Binding-site contacts:
Ligand atom O1 contacts residue VAL80 of chain 2.A at 4.0 Å.
Ligand atom C1 contacts residue ILE31 of chain 2.A at 3.6 Å (hydrophobic).
Ligand atom C5 contacts residue LEU84 of chain 2.A at 4.3 Å (hydrophobic).
Ligand atom C1 contacts residue LEU98 of chain 2.A at 3.7 Å (hydrophobic).
Ligand atom O1 contacts residue ARG76 of chain 2.A at 2.8 Å (salt-bridge).
Ligand atom C4 contacts residue LEU84 of chain 2.A at 4.1 Å (hydrophobic).
Ligand atom C6 contacts residue ILE31 of chain 2.A at 4.2 Å (hydrophobic).
Ligand atom C3 contacts residue GLY97 of chain 2.A at 4.2 Å.
Ligand atom N contacts residue LEU98 of chain 2.A at 4.2 Å.
Ligand atom C2 contacts residue VAL80 of chain 2.A at 4.3 Å (hydrophobic).
Ligand atom N contacts residue THR35 of chain 2.A at 3.2 Å (h-bond).
Ligand atom O2 contacts residue ARG76 of chain 2.A at 3.1 Å (salt-bridge).
Ligand atom O2 contacts residue LEU98 of chain 2.A at 4.0 Å.
Ligand atom C2 contacts residue LEU98 of chain 2.A at 4.0 Å (hydrophobic).
Ligand atom O2 contacts residue GLY24 of chain 2.A at 3.5 Å (h-bond).
Ligand atom C1 contacts residue THR35 of chain 2.A at 4.2 Å.
Ligand atom C5 contacts residue THR35 of chain 2.A at 3.6 Å.
Ligand atom C3 contacts residue LEU98 of chain 2.A at 4.2 Å (hydrophobic).
Ligand atom C3 contacts residue MET92 of chain 2.A at 3.9 Å (hydrophobic).
Ligand atom O1 contacts residue GLN77 of chain 2.A at 3.3 Å (h-bond).
Ligand atom C6 contacts residue LEU98 of chain 2.A at 4.3 Å (hydrophobic).
Ligand atom C2 contacts residue ILE31 of chain 2.A at 4.2 Å (hydrophobic).
Ligand atom C3 contacts residue VAL80 of chain 2.A at 4.1 Å (hydrophobic).
Ligand atom N contacts residue TYR34 of chain 2.A at 4.4 Å.
Ligand atom C6 contacts residue ARG76 of chain 2.A at 3.4 Å.
Ligand atom C1 contacts residue TYR34 of chain 2.A at 4.3 Å (hydrophobic).
Ligand atom C4 contacts residue VAL80 of chain 2.A at 4.5 Å (hydrophobic).
Ligand atom N contacts residue ILE31 of chain 2.A at 4.0 Å.
Ligand atom O2 contacts residue ILE31 of chain 2.A at 4.0 Å.
Ligand atom C4 contacts residue MET92 of chain 2.A at 3.7 Å (hydrophobic).

This protein binds this small molecule.
Small molecule (SMILES): O=C(O)c1cccnc1

Sequence of chain 2.A:
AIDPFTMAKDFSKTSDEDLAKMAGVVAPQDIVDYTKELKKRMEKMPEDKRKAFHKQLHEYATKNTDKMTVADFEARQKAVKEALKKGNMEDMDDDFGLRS